Sequence of chain 49.H:
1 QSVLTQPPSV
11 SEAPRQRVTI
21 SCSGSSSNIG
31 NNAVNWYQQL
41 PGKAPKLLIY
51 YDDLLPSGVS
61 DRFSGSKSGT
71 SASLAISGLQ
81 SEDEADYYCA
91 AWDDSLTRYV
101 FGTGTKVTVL

This protein binds this small molecule.
Small molecule (SMILES): CC(=O)N[C@H]1[C@H](O[C@H]2[C@H](O)[C@@H](NC(C)=O)CO[C@@H]2CO)O[C@H](CO)[C@@H](O)[C@@H]1O

Binding-site contacts:
Ligand atom N2 contacts residue SER95 of chain 49.H at 2.6 Å (h-bond).
Ligand atom C2 contacts residue ASN154 of chain 49.C at 4.0 Å.
Ligand atom C7 contacts residue ASN154 of chain 49.C at 3.4 Å.
Ligand atom O7 contacts residue MET151 of chain 49.C at 3.3 Å.
Ligand atom O5 contacts residue MET151 of chain 49.C at 3.8 Å.
Ligand atom C2 contacts residue MET151 of chain 49.C at 4.1 Å (hydrophobic).
Ligand atom O5 contacts residue ASN154 of chain 49.C at 4.0 Å.
Ligand atom C7 contacts residue SER95 of chain 49.H at 3.5 Å.
Ligand atom C8 contacts residue ASN154 of chain 49.C at 4.2 Å.
Ligand atom C1 contacts residue MET151 of chain 49.C at 3.6 Å (hydrophobic).
Ligand atom C2 contacts residue SER95 of chain 49.H at 3.4 Å.
Ligand atom C1 contacts residue ASN154 of chain 49.C at 3.1 Å.
Ligand atom C8 contacts residue GLY150 of chain 49.C at 3.8 Å.
Ligand atom C8 contacts residue SER95 of chain 49.H at 3.5 Å.
Ligand atom C8 contacts residue ASP94 of chain 49.H at 3.5 Å.
Ligand atom C1 contacts residue SER95 of chain 49.H at 3.6 Å.
Ligand atom O4 contacts residue LEU96 of chain 49.H at 3.2 Å.
Ligand atom C7 contacts residue MET151 of chain 49.C at 4.3 Å (hydrophobic).
Ligand atom O3 contacts residue LEU96 of chain 49.H at 4.1 Å.
Ligand atom C3 contacts residue LEU96 of chain 49.H at 4.2 Å (hydrophobic).
Ligand atom O7 contacts residue GLY150 of chain 49.C at 2.8 Å (h-bond).
Ligand atom C2 contacts residue LEU96 of chain 49.H at 3.6 Å (hydrophobic).
Ligand atom C4 contacts residue LEU96 of chain 49.H at 4.3 Å (hydrophobic).
Ligand atom C1 contacts residue LEU96 of chain 49.H at 3.9 Å (hydrophobic).
Ligand atom C3 contacts residue SER95 of chain 49.H at 3.2 Å.
Ligand atom O7 contacts residue HIS148 of chain 49.C at 4.0 Å.
Ligand atom O3 contacts residue SER95 of chain 49.H at 3.2 Å (h-bond).
Ligand atom N2 contacts residue ASN154 of chain 49.C at 3.9 Å.
Ligand atom C7 contacts residue GLY150 of chain 49.C at 3.7 Å.
Ligand atom O5 contacts residue LEU96 of chain 49.H at 4.5 Å.
Ligand atom O7 contacts residue ASN154 of chain 49.C at 2.9 Å (h-bond).
Ligand atom N2 contacts residue LEU96 of chain 49.H at 3.6 Å.

Sequence of chain 49.C:
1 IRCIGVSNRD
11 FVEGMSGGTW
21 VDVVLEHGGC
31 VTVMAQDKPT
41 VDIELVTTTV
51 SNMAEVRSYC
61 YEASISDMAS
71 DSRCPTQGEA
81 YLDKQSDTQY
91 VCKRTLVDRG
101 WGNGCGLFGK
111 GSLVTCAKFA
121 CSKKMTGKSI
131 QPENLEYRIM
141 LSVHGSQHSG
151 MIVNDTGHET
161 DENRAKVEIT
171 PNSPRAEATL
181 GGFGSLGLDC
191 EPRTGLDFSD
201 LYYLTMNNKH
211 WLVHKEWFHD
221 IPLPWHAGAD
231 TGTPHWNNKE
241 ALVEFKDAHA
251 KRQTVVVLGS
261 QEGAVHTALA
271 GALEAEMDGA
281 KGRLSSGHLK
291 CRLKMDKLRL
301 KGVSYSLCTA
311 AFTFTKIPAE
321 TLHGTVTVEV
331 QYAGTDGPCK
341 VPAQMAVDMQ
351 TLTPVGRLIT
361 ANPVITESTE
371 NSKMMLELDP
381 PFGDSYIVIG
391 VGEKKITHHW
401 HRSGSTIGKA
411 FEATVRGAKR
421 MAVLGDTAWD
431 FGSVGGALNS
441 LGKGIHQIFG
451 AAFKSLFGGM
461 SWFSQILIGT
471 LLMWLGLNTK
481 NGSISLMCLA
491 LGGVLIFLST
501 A